A protein and the small-molecule ligand that binds it are described below.
Small molecule (SMILES): CC(=O)N[C@@H]1[C@@H](O)[C@H](O)[C@@H](CO)O[C@H]1O

Sequence of chain 58.H:
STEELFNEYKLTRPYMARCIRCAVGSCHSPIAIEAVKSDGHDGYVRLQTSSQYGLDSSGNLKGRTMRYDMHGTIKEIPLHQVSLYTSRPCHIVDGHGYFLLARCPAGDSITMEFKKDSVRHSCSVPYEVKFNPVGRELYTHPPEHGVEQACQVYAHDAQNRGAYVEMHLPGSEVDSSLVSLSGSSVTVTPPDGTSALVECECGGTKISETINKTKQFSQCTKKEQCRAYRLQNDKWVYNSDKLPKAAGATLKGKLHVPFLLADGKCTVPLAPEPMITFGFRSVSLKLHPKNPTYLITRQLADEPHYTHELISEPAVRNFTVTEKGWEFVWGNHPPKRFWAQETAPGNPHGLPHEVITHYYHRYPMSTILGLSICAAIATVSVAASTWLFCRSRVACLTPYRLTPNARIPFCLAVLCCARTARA

Binding-site contacts:
Ligand atom C6 contacts residue ASN318 of chain 58.H at 3.2 Å.
Ligand atom O6 contacts residue ASN318 of chain 58.H at 2.6 Å (h-bond).
Ligand atom O6 contacts residue SER284 of chain 58.H at 2.6 Å (h-bond).
Ligand atom C6 contacts residue SER284 of chain 58.H at 3.5 Å.